Sequence of chain 1.A:
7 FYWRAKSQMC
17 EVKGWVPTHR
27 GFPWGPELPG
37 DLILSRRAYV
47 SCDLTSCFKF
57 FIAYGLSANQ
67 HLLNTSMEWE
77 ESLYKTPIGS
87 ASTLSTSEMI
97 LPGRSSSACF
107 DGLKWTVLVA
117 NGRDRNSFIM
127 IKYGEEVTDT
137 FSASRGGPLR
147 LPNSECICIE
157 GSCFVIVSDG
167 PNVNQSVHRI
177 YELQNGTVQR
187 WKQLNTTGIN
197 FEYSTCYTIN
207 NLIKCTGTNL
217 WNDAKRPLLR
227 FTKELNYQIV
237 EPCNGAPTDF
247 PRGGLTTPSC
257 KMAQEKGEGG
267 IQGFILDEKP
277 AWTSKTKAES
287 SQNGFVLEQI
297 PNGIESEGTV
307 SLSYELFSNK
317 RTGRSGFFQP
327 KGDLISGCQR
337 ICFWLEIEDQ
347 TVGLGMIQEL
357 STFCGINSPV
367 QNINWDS

Binding-site contacts:
Ligand atom C1 contacts residue PRO32 of chain 1.D at 3.8 Å (hydrophobic).
Ligand atom C3 contacts residue ASN70 of chain 1.A at 3.8 Å.
Ligand atom O5 contacts residue PRO32 of chain 1.D at 3.2 Å.
Ligand atom O7 contacts residue ASN70 of chain 1.A at 3.3 Å (h-bond).
Ligand atom C8 contacts residue ASN70 of chain 1.A at 4.0 Å.
Ligand atom C4 contacts residue ASN70 of chain 1.A at 4.2 Å.
Ligand atom C7 contacts residue ASN70 of chain 1.A at 3.1 Å.
Ligand atom N2 contacts residue ASN70 of chain 1.A at 2.9 Å (h-bond).
Ligand atom C5 contacts residue ASN70 of chain 1.A at 3.7 Å.
Ligand atom O5 contacts residue ASN70 of chain 1.A at 2.4 Å (h-bond).
Ligand atom C6 contacts residue PRO32 of chain 1.D at 3.9 Å (hydrophobic).
Ligand atom C2 contacts residue ASN70 of chain 1.A at 2.4 Å.
Ligand atom C1 contacts residue ASN70 of chain 1.A at 1.4 Å.
Ligand atom C5 contacts residue PRO32 of chain 1.D at 3.9 Å (hydrophobic).

Sequence of chain 1.D:
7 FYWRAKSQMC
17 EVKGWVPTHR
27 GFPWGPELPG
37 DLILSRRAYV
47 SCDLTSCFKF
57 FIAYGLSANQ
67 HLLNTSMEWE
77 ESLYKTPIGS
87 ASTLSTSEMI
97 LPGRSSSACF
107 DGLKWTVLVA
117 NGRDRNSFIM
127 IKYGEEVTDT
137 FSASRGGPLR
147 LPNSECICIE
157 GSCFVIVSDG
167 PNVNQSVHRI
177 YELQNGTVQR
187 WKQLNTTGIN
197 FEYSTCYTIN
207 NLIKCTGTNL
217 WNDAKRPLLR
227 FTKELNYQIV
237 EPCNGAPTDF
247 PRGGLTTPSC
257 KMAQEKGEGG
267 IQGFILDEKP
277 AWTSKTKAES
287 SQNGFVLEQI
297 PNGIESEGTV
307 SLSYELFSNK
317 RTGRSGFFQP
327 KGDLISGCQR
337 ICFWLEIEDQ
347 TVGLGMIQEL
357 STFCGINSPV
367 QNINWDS

The protein below binds the small molecule below.
Small molecule (SMILES): CC(=O)N[C@@H]1[C@@H](O)[C@H](O)[C@@H](CO)O[C@H]1O